Sequence of chain 1.C:
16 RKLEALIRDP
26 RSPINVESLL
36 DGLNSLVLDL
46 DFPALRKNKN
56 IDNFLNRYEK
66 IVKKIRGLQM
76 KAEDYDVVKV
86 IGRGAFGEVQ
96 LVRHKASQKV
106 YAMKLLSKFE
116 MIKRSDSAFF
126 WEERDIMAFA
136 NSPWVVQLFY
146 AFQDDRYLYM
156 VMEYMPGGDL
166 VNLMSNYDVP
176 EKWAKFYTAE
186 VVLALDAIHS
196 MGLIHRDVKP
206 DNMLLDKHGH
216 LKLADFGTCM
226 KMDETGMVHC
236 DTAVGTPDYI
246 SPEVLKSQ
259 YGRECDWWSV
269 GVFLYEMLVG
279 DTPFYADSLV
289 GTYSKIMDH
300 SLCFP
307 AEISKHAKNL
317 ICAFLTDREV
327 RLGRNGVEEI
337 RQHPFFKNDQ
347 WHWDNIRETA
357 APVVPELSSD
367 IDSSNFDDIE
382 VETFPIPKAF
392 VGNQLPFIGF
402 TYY

Binding-site contacts:
Ligand atom C15 contacts residue LYS109 of chain 1.C at 3.8 Å.
Ligand atom N3 contacts residue GLU158 of chain 1.C at 3.2 Å (salt-bridge).
Ligand atom C15 contacts residue ASP220 of chain 1.C at 3.9 Å.
Ligand atom N5 contacts residue MET160 of chain 1.C at 3.3 Å (h-bond).
Ligand atom S18 contacts residue MET157 of chain 1.C at 3.9 Å.
Ligand atom C6 contacts residue LEU209 of chain 1.C at 3.8 Å (hydrophobic).
Ligand atom O16 contacts residue ASP220 of chain 1.C at 3.5 Å.
Ligand atom N5 contacts residue ILE86 of chain 1.C at 3.9 Å.
Ligand atom O16 contacts residue LYS109 of chain 1.C at 3.3 Å (salt-bridge).
Ligand atom N5 contacts residue ALA107 of chain 1.C at 3.7 Å.
Ligand atom C2 contacts residue ALA107 of chain 1.C at 3.5 Å (hydrophobic).
Ligand atom C23 contacts residue GLY89 of chain 1.C at 3.3 Å.
Ligand atom C6 contacts residue ILE86 of chain 1.C at 3.7 Å (hydrophobic).
Ligand atom C22 contacts residue GLY89 of chain 1.C at 3.5 Å.
Ligand atom N13 contacts residue LYS109 of chain 1.C at 3.9 Å.
Ligand atom N3 contacts residue TYR159 of chain 1.C at 3.6 Å.
Ligand atom N3 contacts residue MET160 of chain 1.C at 3.1 Å (h-bond).
Ligand atom N3 contacts residue ALA107 of chain 1.C at 3.3 Å.
Ligand atom N13 contacts residue ASP220 of chain 1.C at 3.4 Å (salt-bridge).
Ligand atom C1 contacts residue GLU158 of chain 1.C at 3.4 Å.
Ligand atom S18 contacts residue ALA219 of chain 1.C at 3.8 Å.
Ligand atom N5 contacts residue TYR159 of chain 1.C at 3.8 Å.
Ligand atom C2 contacts residue GLU158 of chain 1.C at 3.7 Å.
Ligand atom C12 contacts residue VAL94 of chain 1.C at 3.9 Å (hydrophobic).
Ligand atom C27 contacts residue ASP220 of chain 1.C at 3.2 Å.
Ligand atom N11 contacts residue VAL94 of chain 1.C at 3.5 Å.
Ligand atom C1 contacts residue VAL141 of chain 1.C at 3.5 Å (hydrophobic).
Ligand atom C21 contacts residue GLY89 of chain 1.C at 3.8 Å.
Ligand atom C2 contacts residue LEU209 of chain 1.C at 3.7 Å (hydrophobic).
Ligand atom C8 contacts residue LEU209 of chain 1.C at 3.6 Å (hydrophobic).
Ligand atom C10 contacts residue VAL94 of chain 1.C at 3.8 Å (hydrophobic).
Ligand atom O16 contacts residue GLU128 of chain 1.C at 3.6 Å (salt-bridge).
Ligand atom S18 contacts residue LEU209 of chain 1.C at 3.9 Å.
Ligand atom C6 contacts residue PHE372 of chain 1.C at 4.0 Å (hydrophobic).
Ligand atom C9 contacts residue VAL94 of chain 1.C at 3.8 Å (hydrophobic).
Ligand atom C7 contacts residue LEU209 of chain 1.C at 3.4 Å (hydrophobic).
Ligand atom O16 contacts residue ALA219 of chain 1.C at 3.2 Å (h-bond).
Ligand atom C26 contacts residue ASP220 of chain 1.C at 3.4 Å.
Ligand atom C23 contacts residue ARG88 of chain 1.C at 3.6 Å.
Ligand atom C1 contacts residue MET157 of chain 1.C at 3.5 Å (hydrophobic).

The small molecule below binds the protein below.
Small molecule (SMILES): Cc1[nH]ncc1-c1cc2nc([C@@H]3CC4CCN3CC4)[nH]c(=O)c2s1